Binding-site contacts:
Ligand atom C4 contacts residue ASN127 of chain 1.C at 4.3 Å.
Ligand atom C3 contacts residue ASN127 of chain 1.C at 3.9 Å.
Ligand atom O5 contacts residue ARG125 of chain 1.C at 3.7 Å.
Ligand atom C1 contacts residue ASN127 of chain 1.C at 1.5 Å.
Ligand atom C5 contacts residue ARG125 of chain 1.C at 3.8 Å.
Ligand atom C7 contacts residue ASN127 of chain 1.C at 3.5 Å.
Ligand atom O7 contacts residue ASN127 of chain 1.C at 3.6 Å.
Ligand atom C6 contacts residue ARG125 of chain 1.C at 4.5 Å.
Ligand atom C2 contacts residue ASN127 of chain 1.C at 2.5 Å.
Ligand atom O6 contacts residue ARG125 of chain 1.C at 4.4 Å.
Ligand atom N2 contacts residue ASN127 of chain 1.C at 3.0 Å (h-bond).
Ligand atom C1 contacts residue ARG125 of chain 1.C at 3.8 Å.
Ligand atom O5 contacts residue ASN127 of chain 1.C at 2.5 Å (h-bond).
Ligand atom C5 contacts residue ASN127 of chain 1.C at 3.8 Å.

A small-molecule ligand and the protein it binds are described below.
Small molecule (SMILES): CC(=O)N[C@@H]1[C@@H](O)[C@H](O)[C@@H](CO)O[C@H]1O

Sequence of chain 1.C:
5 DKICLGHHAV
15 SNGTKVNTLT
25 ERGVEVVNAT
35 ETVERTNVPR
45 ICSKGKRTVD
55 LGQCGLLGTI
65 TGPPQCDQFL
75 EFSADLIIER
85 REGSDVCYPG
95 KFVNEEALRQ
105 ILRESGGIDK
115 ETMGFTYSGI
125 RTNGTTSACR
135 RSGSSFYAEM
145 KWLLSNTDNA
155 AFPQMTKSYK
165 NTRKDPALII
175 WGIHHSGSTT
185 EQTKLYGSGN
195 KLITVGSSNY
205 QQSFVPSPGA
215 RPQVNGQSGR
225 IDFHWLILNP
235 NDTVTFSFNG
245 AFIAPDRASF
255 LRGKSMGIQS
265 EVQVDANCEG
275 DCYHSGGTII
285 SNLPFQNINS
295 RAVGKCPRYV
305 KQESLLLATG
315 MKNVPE